Binding-site contacts:
Ligand atom C4 contacts residue ARG34 of chain 1.B at 4.4 Å.
Ligand atom C2 contacts residue NDP1 of chain 1.G at 3.4 Å.
Ligand atom C6 contacts residue TYR194 of chain 1.B at 3.7 Å (hydrophobic).
Ligand atom NAI contacts residue LEU228 of chain 1.B at 4.1 Å.
Ligand atom NAH contacts residue PHE117 of chain 1.B at 3.5 Å.
Ligand atom NAI contacts residue PRO230 of chain 1.B at 4.0 Å.
Ligand atom NAA contacts residue NDP1 of chain 1.G at 3.4 Å.
Ligand atom NAI contacts residue PHE117 of chain 1.B at 4.1 Å.
Ligand atom N1 contacts residue NDP1 of chain 1.G at 2.8 Å (h-bond).
Ligand atom NAH contacts residue ALA116 of chain 1.B at 4.4 Å.
Ligand atom C6 contacts residue NDP1 of chain 1.G at 3.6 Å.
Ligand atom C6 contacts residue PHE117 of chain 1.B at 3.7 Å (hydrophobic).
Ligand atom NAH contacts residue SER115 of chain 1.B at 2.9 Å (h-bond).
Ligand atom C5 contacts residue PHE117 of chain 1.B at 3.8 Å (hydrophobic).
Ligand atom N3 contacts residue PHE117 of chain 1.B at 3.8 Å.
Ligand atom NAH contacts residue NDP1 of chain 1.G at 3.1 Å (h-bond).
Ligand atom C4 contacts residue PHE117 of chain 1.B at 3.7 Å (hydrophobic).
Ligand atom NAI contacts residue ARG34 of chain 1.B at 3.4 Å (salt-bridge).
Ligand atom C2 contacts residue SER115 of chain 1.B at 3.9 Å.
Ligand atom NAA contacts residue TYR194 of chain 1.B at 2.9 Å (h-bond).
Ligand atom C4 contacts residue NDP1 of chain 1.G at 3.4 Å.
Ligand atom N1 contacts residue TYR194 of chain 1.B at 3.8 Å.
Ligand atom N1 contacts residue PHE117 of chain 1.B at 3.6 Å.
Ligand atom NAA contacts residue PHE117 of chain 1.B at 3.8 Å.
Ligand atom C2 contacts residue PHE117 of chain 1.B at 3.4 Å (hydrophobic).
Ligand atom N1 contacts residue SER115 of chain 1.B at 4.0 Å.
Ligand atom N3 contacts residue NDP1 of chain 1.G at 2.8 Å (h-bond).
Ligand atom NAA contacts residue ASP181 of chain 1.B at 3.7 Å.
Ligand atom NAI contacts residue NDP1 of chain 1.G at 3.4 Å (h-bond).
Ligand atom C5 contacts residue NDP1 of chain 1.G at 3.5 Å.

The small molecule below binds the protein below.
Small molecule (SMILES): Nc1cc(N)nc(N)n1

Sequence of chain 1.B:
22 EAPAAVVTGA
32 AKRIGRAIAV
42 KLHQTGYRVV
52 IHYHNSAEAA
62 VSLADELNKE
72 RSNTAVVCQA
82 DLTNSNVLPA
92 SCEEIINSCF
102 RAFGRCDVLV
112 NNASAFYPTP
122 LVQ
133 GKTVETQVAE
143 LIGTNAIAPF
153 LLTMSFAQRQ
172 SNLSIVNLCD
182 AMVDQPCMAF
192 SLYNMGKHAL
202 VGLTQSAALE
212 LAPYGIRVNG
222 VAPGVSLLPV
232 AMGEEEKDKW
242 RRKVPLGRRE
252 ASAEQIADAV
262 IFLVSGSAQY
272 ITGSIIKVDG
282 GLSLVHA